Sequence of chain 1.B:
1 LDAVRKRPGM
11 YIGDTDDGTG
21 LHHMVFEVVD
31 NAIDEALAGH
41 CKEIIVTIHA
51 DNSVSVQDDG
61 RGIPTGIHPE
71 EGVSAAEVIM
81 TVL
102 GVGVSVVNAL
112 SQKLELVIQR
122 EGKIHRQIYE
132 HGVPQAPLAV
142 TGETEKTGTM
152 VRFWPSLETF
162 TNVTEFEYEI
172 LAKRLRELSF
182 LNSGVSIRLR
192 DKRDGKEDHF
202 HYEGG

Binding-site contacts:
Ligand atom C4 contacts residue VAL152 of chain 1.B at 4.0 Å (hydrophobic).
Ligand atom C3 contacts residue ILE63 of chain 1.B at 3.8 Å (hydrophobic).
Ligand atom C5 contacts residue VAL28 of chain 1.B at 3.7 Å (hydrophobic).
Ligand atom C5 contacts residue VAL152 of chain 1.B at 3.3 Å (hydrophobic).
Ligand atom O7 contacts residue ASP58 of chain 1.B at 2.6 Å (salt-bridge).
Ligand atom C6 contacts residue VAL152 of chain 1.B at 3.8 Å (hydrophobic).
Ligand atom O7 contacts residue ALA32 of chain 1.B at 3.2 Å.
Ligand atom C1 contacts residue VAL56 of chain 1.B at 4.1 Å (hydrophobic).
Ligand atom C3 contacts residue ASP58 of chain 1.B at 4.3 Å.
Ligand atom C6 contacts residue ALA32 of chain 1.B at 4.2 Å (hydrophobic).
Ligand atom C2 contacts residue ALA32 of chain 1.B at 3.7 Å (hydrophobic).
Ligand atom C4 contacts residue ILE63 of chain 1.B at 4.1 Å (hydrophobic).
Ligand atom C4 contacts residue ASN31 of chain 1.B at 3.7 Å.
Ligand atom C6 contacts residue VAL28 of chain 1.B at 3.7 Å (hydrophobic).
Ligand atom C4 contacts residue THR150 of chain 1.B at 4.3 Å.
Ligand atom C2 contacts residue GLU35 of chain 1.B at 3.9 Å.
Ligand atom C1 contacts residue ALA32 of chain 1.B at 3.6 Å (hydrophobic).
Ligand atom C2 contacts residue ASN31 of chain 1.B at 4.1 Å.
Ligand atom C5 contacts residue ASN31 of chain 1.B at 4.3 Å.
Ligand atom C3 contacts residue ASN31 of chain 1.B at 3.9 Å.
Ligand atom C2 contacts residue ASP58 of chain 1.B at 3.0 Å.
Ligand atom CL9 contacts residue ASN31 of chain 1.B at 3.8 Å.
Ligand atom C6 contacts residue VAL56 of chain 1.B at 3.9 Å (hydrophobic).
Ligand atom C3 contacts residue ALA32 of chain 1.B at 4.2 Å (hydrophobic).
Ligand atom O7 contacts residue THR150 of chain 1.B at 3.2 Å (h-bond).
Ligand atom O7 contacts residue VAL56 of chain 1.B at 3.5 Å (h-bond).
Ligand atom C3 contacts residue THR150 of chain 1.B at 3.9 Å.
Ligand atom C1 contacts residue ASP58 of chain 1.B at 3.2 Å.
Ligand atom CL9 contacts residue VAL152 of chain 1.B at 4.5 Å.
Ligand atom C3 contacts residue GLU35 of chain 1.B at 4.2 Å.
Ligand atom CL9 contacts residue VAL105 of chain 1.B at 3.7 Å.
Ligand atom C2 contacts residue THR150 of chain 1.B at 3.7 Å.
Ligand atom O7 contacts residue GLN57 of chain 1.B at 3.8 Å.
Ligand atom C1 contacts residue THR150 of chain 1.B at 4.0 Å.
Ligand atom CL9 contacts residue ILE63 of chain 1.B at 3.7 Å.

A small-molecule ligand and the protein it binds are described below.
Small molecule (SMILES): Oc1ccc(Cl)cc1